A small-molecule ligand and the protein it binds are described below.
Small molecule (SMILES): CC(=O)N[C@@H]1[C@@H](O)[C@H](O)[C@@H](CO)O[C@H]1O

Binding-site contacts:
Ligand atom O5 contacts residue ASN328 of chain 1.A at 2.2 Å (h-bond).
Ligand atom O6 contacts residue PHE321 of chain 1.A at 3.5 Å.
Ligand atom C5 contacts residue THR330 of chain 1.A at 3.8 Å.
Ligand atom C1 contacts residue ASN328 of chain 1.A at 2.0 Å.
Ligand atom O6 contacts residue SER324 of chain 1.A at 2.2 Å (h-bond).
Ligand atom C1 contacts residue THR360 of chain 1.A at 3.8 Å.
Ligand atom O5 contacts residue SER326 of chain 1.A at 3.2 Å (h-bond).
Ligand atom C7 contacts residue ASN328 of chain 1.A at 3.8 Å.
Ligand atom C1 contacts residue SER326 of chain 1.A at 3.2 Å.
Ligand atom O5 contacts residue ASN331 of chain 1.A at 1.7 Å (h-bond).
Ligand atom C1 contacts residue ASN331 of chain 1.A at 3.0 Å.
Ligand atom C3 contacts residue NAG1 of chain 1.E at 3.9 Å.
Ligand atom C5 contacts residue ASN328 of chain 1.A at 3.3 Å.
Ligand atom C2 contacts residue SER326 of chain 1.A at 3.6 Å.
Ligand atom C7 contacts residue THR358 of chain 1.A at 3.7 Å.
Ligand atom N2 contacts residue ASN328 of chain 1.A at 2.7 Å (h-bond).
Ligand atom N2 contacts residue THR358 of chain 1.A at 3.9 Å.
Ligand atom C4 contacts residue SER324 of chain 1.A at 3.1 Å.
Ligand atom O3 contacts residue NAG1 of chain 1.E at 3.3 Å (h-bond).
Ligand atom C8 contacts residue THR358 of chain 1.A at 3.6 Å.
Ligand atom C7 contacts residue LEU325 of chain 1.A at 3.8 Å (hydrophobic).
Ligand atom C5 contacts residue SER324 of chain 1.A at 3.7 Å.
Ligand atom O4 contacts residue NAG1 of chain 1.E at 2.0 Å.
Ligand atom C6 contacts residue ASN331 of chain 1.A at 1.9 Å.
Ligand atom C8 contacts residue VAL350 of chain 1.A at 3.4 Å (hydrophobic).
Ligand atom C6 contacts residue THR330 of chain 1.A at 3.9 Å.
Ligand atom N2 contacts residue THR360 of chain 1.A at 3.4 Å (h-bond).
Ligand atom O6 contacts residue ASN331 of chain 1.A at 2.2 Å (h-bond).
Ligand atom O4 contacts residue SER324 of chain 1.A at 3.7 Å.
Ligand atom O7 contacts residue LEU325 of chain 1.A at 3.0 Å (h-bond).
Ligand atom O3 contacts residue THR358 of chain 1.A at 3.8 Å.
Ligand atom C3 contacts residue THR360 of chain 1.A at 3.5 Å.
Ligand atom C8 contacts residue ASP355 of chain 1.A at 3.4 Å.
Ligand atom C5 contacts residue ASN331 of chain 1.A at 2.2 Å.
Ligand atom O3 contacts residue SER324 of chain 1.A at 3.7 Å.
Ligand atom C6 contacts residue SER324 of chain 1.A at 3.4 Å.
Ligand atom C4 contacts residue ASN331 of chain 1.A at 3.5 Å.
Ligand atom C4 contacts residue NAG1 of chain 1.E at 3.2 Å.
Ligand atom C2 contacts residue THR360 of chain 1.A at 3.7 Å.
Ligand atom C2 contacts residue ASN328 of chain 1.A at 2.8 Å.

Sequence of chain 1.A:
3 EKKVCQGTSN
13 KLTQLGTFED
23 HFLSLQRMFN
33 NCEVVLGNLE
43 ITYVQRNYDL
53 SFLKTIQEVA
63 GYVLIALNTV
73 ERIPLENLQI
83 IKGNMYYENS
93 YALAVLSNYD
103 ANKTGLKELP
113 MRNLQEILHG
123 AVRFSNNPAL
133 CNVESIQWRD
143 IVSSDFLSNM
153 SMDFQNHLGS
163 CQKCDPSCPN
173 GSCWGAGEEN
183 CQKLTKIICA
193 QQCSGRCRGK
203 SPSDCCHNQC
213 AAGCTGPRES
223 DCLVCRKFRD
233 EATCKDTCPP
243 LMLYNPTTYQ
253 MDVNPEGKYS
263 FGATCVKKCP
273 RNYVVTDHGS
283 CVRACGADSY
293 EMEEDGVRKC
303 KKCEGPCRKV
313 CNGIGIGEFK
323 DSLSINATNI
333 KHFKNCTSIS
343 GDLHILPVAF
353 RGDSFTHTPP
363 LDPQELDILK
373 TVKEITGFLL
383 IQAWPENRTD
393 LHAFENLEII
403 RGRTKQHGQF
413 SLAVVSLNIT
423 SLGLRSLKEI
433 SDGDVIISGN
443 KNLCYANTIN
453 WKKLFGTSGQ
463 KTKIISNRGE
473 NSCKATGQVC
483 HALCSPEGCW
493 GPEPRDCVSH